Binding-site contacts:
Ligand atom C1 contacts residue LEU146 of chain 1.B at 4.2 Å (hydrophobic).
Ligand atom C5 contacts residue TRP145 of chain 1.B at 4.4 Å (hydrophobic).
Ligand atom C6 contacts residue LEU146 of chain 1.B at 4.4 Å (hydrophobic).
Ligand atom C7 contacts residue SER100 of chain 1.B at 3.6 Å.
Ligand atom O6 contacts residue TRP145 of chain 1.B at 3.7 Å.
Ligand atom O5 contacts residue TRP145 of chain 1.B at 3.4 Å.
Ligand atom C2 contacts residue ASN103 of chain 1.B at 2.4 Å.
Ligand atom O6 contacts residue LEU147 of chain 1.B at 4.4 Å.
Ligand atom C4 contacts residue ASN103 of chain 1.B at 4.2 Å.
Ligand atom C1 contacts residue ASN103 of chain 1.B at 1.4 Å.
Ligand atom C7 contacts residue ASN103 of chain 1.B at 3.3 Å.
Ligand atom C6 contacts residue LEU147 of chain 1.B at 4.4 Å (hydrophobic).
Ligand atom C8 contacts residue ASN103 of chain 1.B at 4.4 Å.
Ligand atom N2 contacts residue SER100 of chain 1.B at 4.2 Å.
Ligand atom C6 contacts residue TRP145 of chain 1.B at 4.2 Å (hydrophobic).
Ligand atom C3 contacts residue TRP145 of chain 1.B at 4.4 Å (hydrophobic).
Ligand atom O5 contacts residue LEU147 of chain 1.B at 4.2 Å.
Ligand atom C6 contacts residue TRP145 of chain 1.B at 3.4 Å (hydrophobic).
Ligand atom O7 contacts residue ASN103 of chain 1.B at 3.5 Å (h-bond).
Ligand atom C8 contacts residue SER100 of chain 1.B at 3.5 Å.
Ligand atom C1 contacts residue TRP145 of chain 1.B at 4.3 Å (hydrophobic).
Ligand atom O7 contacts residue SER100 of chain 1.B at 3.0 Å (h-bond).
Ligand atom C8 contacts residue GLY101 of chain 1.B at 3.6 Å.
Ligand atom C8 contacts residue LEU147 of chain 1.B at 4.2 Å (hydrophobic).
Ligand atom O3 contacts residue TRP145 of chain 1.B at 3.1 Å.
Ligand atom C6 contacts residue LEU147 of chain 1.B at 4.0 Å (hydrophobic).
Ligand atom C5 contacts residue ASN103 of chain 1.B at 3.6 Å.
Ligand atom O6 contacts residue TRP145 of chain 1.B at 3.7 Å.
Ligand atom O5 contacts residue ASN103 of chain 1.B at 2.4 Å (h-bond).
Ligand atom O7 contacts residue ASP148 of chain 1.B at 4.3 Å.
Ligand atom N2 contacts residue ASN103 of chain 1.B at 2.8 Å (h-bond).
Ligand atom C5 contacts residue LEU146 of chain 1.B at 3.8 Å (hydrophobic).
Ligand atom O5 contacts residue LEU146 of chain 1.B at 4.2 Å.
Ligand atom C3 contacts residue ASN103 of chain 1.B at 3.7 Å.

The small molecule below binds the protein below.
Small molecule (SMILES): CC(=O)N[C@H]1[C@H](O[C@H]2[C@H](O)[C@@H](NC(C)=O)CO[C@@H]2CO[C@@H]2O[C@H](CO)[C@@H](O)[C@H](O)[C@@H]2O)O[C@H](CO)[C@@H](O)[C@@H]1O

Sequence of chain 1.B:
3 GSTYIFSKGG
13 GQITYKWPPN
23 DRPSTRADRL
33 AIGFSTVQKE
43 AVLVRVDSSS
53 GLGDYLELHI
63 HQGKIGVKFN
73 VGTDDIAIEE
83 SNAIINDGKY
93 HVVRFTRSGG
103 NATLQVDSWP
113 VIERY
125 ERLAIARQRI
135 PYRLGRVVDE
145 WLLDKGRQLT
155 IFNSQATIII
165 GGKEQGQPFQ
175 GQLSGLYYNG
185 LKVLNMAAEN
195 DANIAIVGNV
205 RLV